Sequence of chain 1.B:
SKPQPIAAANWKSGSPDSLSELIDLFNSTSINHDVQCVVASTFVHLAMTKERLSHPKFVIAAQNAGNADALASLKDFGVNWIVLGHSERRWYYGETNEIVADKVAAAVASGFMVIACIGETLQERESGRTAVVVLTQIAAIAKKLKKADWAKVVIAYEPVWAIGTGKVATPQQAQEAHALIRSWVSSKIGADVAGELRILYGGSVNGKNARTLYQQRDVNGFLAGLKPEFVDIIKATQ

This protein binds this small molecule.
Small molecule (SMILES): O=C(CBr)COP(=O)(O)O

Binding-site contacts:
Ligand atom C3 contacts residue GLY203 of chain 1.B at 4.3 Å.
Ligand atom P contacts residue GLY225 of chain 1.B at 4.4 Å.
Ligand atom C3 contacts residue HIS86 of chain 1.B at 4.0 Å.
Ligand atom O3 contacts residue GLU158 of chain 1.B at 3.1 Å (salt-bridge).
Ligand atom O3 contacts residue ASN10 of chain 1.B at 4.4 Å.
Ligand atom O1 contacts residue LYS12 of chain 1.B at 3.6 Å.
Ligand atom C1 contacts residue LEU223 of chain 1.B at 4.3 Å (hydrophobic).
Ligand atom C2 contacts residue LYS12 of chain 1.B at 3.6 Å.
Ligand atom C3 contacts residue GLY202 of chain 1.B at 4.2 Å.
Ligand atom O1P contacts residue LYS227 of chain 1.B at 4.3 Å.
Ligand atom O3P contacts residue ILE163 of chain 1.B at 3.6 Å.
Ligand atom C2 contacts residue GLU158 of chain 1.B at 2.5 Å.
Ligand atom C3 contacts residue ALA224 of chain 1.B at 4.5 Å (hydrophobic).
Ligand atom O1 contacts residue GLY225 of chain 1.B at 4.5 Å.
Ligand atom O3P contacts residue SER204 of chain 1.B at 2.8 Å (h-bond).
Ligand atom O1 contacts residue GLU158 of chain 1.B at 4.1 Å.
Ligand atom C1 contacts residue ALA224 of chain 1.B at 3.9 Å (hydrophobic).
Ligand atom O1P contacts residue GLY164 of chain 1.B at 3.8 Å.
Ligand atom O1 contacts residue GLY164 of chain 1.B at 4.2 Å.
Ligand atom O3P contacts residue GLY203 of chain 1.B at 3.7 Å.
Ligand atom C1 contacts residue LYS12 of chain 1.B at 3.6 Å.
Ligand atom O3 contacts residue ILE163 of chain 1.B at 3.7 Å.
Ligand atom P contacts residue SER204 of chain 1.B at 3.8 Å.
Ligand atom O2P contacts residue ALA224 of chain 1.B at 3.9 Å.
Ligand atom C1 contacts residue GLY225 of chain 1.B at 3.8 Å.
Ligand atom O3 contacts residue HIS86 of chain 1.B at 2.4 Å (h-bond).
Ligand atom C3 contacts residue LEU223 of chain 1.B at 3.6 Å (hydrophobic).
Ligand atom O1 contacts residue ILE163 of chain 1.B at 3.8 Å.
Ligand atom O2P contacts residue GLY225 of chain 1.B at 3.5 Å (h-bond).
Ligand atom O3P contacts residue GLY164 of chain 1.B at 2.7 Å (h-bond).
Ligand atom O3P contacts residue ALA162 of chain 1.B at 3.6 Å (h-bond).
Ligand atom O2P contacts residue SER204 of chain 1.B at 3.8 Å.
Ligand atom C2 contacts residue LEU223 of chain 1.B at 4.4 Å (hydrophobic).
Ligand atom P contacts residue GLY164 of chain 1.B at 3.8 Å.
Ligand atom O1P contacts residue LYS12 of chain 1.B at 4.3 Å.
Ligand atom C1 contacts residue GLU158 of chain 1.B at 3.5 Å.
Ligand atom C2 contacts residue ILE163 of chain 1.B at 4.4 Å (hydrophobic).
Ligand atom C2 contacts residue HIS86 of chain 1.B at 3.6 Å.
Ligand atom C3 contacts residue GLU158 of chain 1.B at 1.5 Å.
Ligand atom O3 contacts residue LYS12 of chain 1.B at 2.8 Å (salt-bridge).